Sequence of chain 2.A:
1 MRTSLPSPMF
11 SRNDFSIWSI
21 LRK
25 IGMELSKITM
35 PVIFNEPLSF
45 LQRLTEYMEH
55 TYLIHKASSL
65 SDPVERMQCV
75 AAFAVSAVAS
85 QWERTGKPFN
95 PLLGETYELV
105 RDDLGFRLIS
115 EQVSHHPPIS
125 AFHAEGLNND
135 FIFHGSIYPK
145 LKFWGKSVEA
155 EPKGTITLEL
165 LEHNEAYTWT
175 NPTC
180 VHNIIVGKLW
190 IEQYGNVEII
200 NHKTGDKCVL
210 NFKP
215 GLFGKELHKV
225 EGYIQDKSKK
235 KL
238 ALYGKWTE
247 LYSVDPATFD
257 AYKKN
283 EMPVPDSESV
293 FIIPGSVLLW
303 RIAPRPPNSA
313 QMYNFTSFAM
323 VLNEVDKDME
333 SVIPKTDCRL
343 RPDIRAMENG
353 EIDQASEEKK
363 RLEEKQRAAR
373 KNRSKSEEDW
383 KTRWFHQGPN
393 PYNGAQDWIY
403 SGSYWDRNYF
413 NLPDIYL

This small molecule binds to this protein.
Small molecule (SMILES): CC(C)CCC[C@@H](C)[C@H]1CC[C@H]2[C@@H]3CC=C4C[C@@H](O)CC[C@]4(C)[C@H]3CC[C@]12C

Sequence of chain 1.A:
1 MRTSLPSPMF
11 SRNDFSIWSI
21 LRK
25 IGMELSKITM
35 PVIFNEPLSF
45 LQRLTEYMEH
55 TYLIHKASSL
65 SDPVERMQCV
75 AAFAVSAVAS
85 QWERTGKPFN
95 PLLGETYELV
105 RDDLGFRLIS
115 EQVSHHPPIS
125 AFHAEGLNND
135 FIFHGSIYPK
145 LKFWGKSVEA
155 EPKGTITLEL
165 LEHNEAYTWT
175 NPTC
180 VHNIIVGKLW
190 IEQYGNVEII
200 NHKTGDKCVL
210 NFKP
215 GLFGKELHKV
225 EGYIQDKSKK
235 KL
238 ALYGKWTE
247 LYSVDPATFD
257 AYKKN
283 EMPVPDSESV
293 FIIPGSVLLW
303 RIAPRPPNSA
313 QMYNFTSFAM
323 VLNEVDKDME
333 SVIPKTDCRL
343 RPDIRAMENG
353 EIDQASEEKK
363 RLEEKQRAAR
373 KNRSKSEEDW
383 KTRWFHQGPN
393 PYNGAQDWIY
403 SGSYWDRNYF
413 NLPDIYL

Binding-site contacts:
Ligand atom C18 contacts residue PRO92 of chain 2.A at 3.5 Å (hydrophobic).
Ligand atom O1 contacts residue ASN175 of chain 2.A at 3.8 Å.
Ligand atom C26 contacts residue PHE38 of chain 2.A at 4.1 Å (hydrophobic).
Ligand atom C12 contacts residue ARG47 of chain 2.A at 4.0 Å.
Ligand atom C11 contacts residue ARG47 of chain 2.A at 3.5 Å.
Ligand atom C24 contacts residue ILE183 of chain 2.A at 3.9 Å (hydrophobic).
Ligand atom C23 contacts residue LYS91 of chain 2.A at 3.9 Å.
Ligand atom C12 contacts residue CYS178 of chain 2.A at 4.0 Å (hydrophobic).
Ligand atom C7 contacts residue ALA154 of chain 2.A at 4.0 Å (hydrophobic).
Ligand atom C3 contacts residue TYR51 of chain 2.A at 3.6 Å (hydrophobic).
Ligand atom C2 contacts residue GLN85 of chain 2.A at 3.9 Å.
Ligand atom C4 contacts residue LEU48 of chain 2.A at 3.9 Å (hydrophobic).
Ligand atom C7 contacts residue PHE44 of chain 2.A at 3.9 Å (hydrophobic).
Ligand atom C21 contacts residue ARG88 of chain 2.A at 3.8 Å.
Ligand atom C26 contacts residue MET34 of chain 2.A at 3.4 Å (hydrophobic).
Ligand atom C18 contacts residue ARG47 of chain 2.A at 3.9 Å.
Ligand atom C19 contacts residue ARG47 of chain 2.A at 3.8 Å.
Ligand atom C27 contacts residue ILE17 of chain 1.A at 4.1 Å (hydrophobic).
Ligand atom O1 contacts residue TYR51 of chain 2.A at 2.7 Å (h-bond).
Ligand atom C7 contacts residue PRO143 of chain 2.A at 3.8 Å (hydrophobic).
Ligand atom C27 contacts residue LEU188 of chain 2.A at 3.8 Å (hydrophobic).
Ligand atom C16 contacts residue ILE25 of chain 2.A at 4.1 Å (hydrophobic).
Ligand atom C1 contacts residue CYS178 of chain 2.A at 4.0 Å (hydrophobic).
Ligand atom C1 contacts residue GLN85 of chain 2.A at 3.7 Å.
Ligand atom C4 contacts residue PRO156 of chain 2.A at 3.9 Å (hydrophobic).
Ligand atom C3 contacts residue PRO156 of chain 2.A at 4.0 Å (hydrophobic).
Ligand atom O1 contacts residue PRO156 of chain 2.A at 4.0 Å.
Ligand atom C19 contacts residue GLN85 of chain 2.A at 3.6 Å.
Ligand atom C27 contacts residue ILE183 of chain 2.A at 3.7 Å (hydrophobic).
Ligand atom C4 contacts residue TYR51 of chain 2.A at 3.5 Å (hydrophobic).
Ligand atom O1 contacts residue VAL82 of chain 2.A at 4.0 Å.
Ligand atom C23 contacts residue THR89 of chain 2.A at 3.6 Å.
Ligand atom C6 contacts residue PHE44 of chain 2.A at 3.8 Å (hydrophobic).
Ligand atom C8 contacts residue PHE44 of chain 2.A at 4.1 Å (hydrophobic).
Ligand atom C11 contacts residue GLN85 of chain 2.A at 3.6 Å.
Ligand atom C2 contacts residue GLN192 of chain 2.A at 3.7 Å.
Ligand atom C21 contacts residue THR89 of chain 2.A at 3.9 Å.
Ligand atom C24 contacts residue ILE25 of chain 2.A at 4.0 Å (hydrophobic).
Ligand atom C11 contacts residue CYS178 of chain 2.A at 3.8 Å (hydrophobic).
Ligand atom C9 contacts residue CYS178 of chain 2.A at 4.1 Å (hydrophobic).